Binding-site contacts:
Ligand atom C12 contacts residue PHE134 of chain 1.A at 4.0 Å (hydrophobic).
Ligand atom C16 contacts residue LEU372 of chain 1.A at 3.3 Å (hydrophobic).
Ligand atom C11 contacts residue ILE133 of chain 1.A at 3.6 Å (hydrophobic).
Ligand atom C12 contacts residue ILE133 of chain 1.A at 3.9 Å (hydrophobic).
Ligand atom C11 contacts residue HEM1 of chain 1.B at 3.7 Å.
Ligand atom C6 contacts residue THR310 of chain 1.A at 3.6 Å.
Ligand atom C5 contacts residue TRP224 of chain 1.A at 4.1 Å (hydrophobic).
Ligand atom C12 contacts residue ARG115 of chain 1.A at 3.9 Å.
Ligand atom C16 contacts residue LEU477 of chain 1.A at 3.8 Å (hydrophobic).
Ligand atom O1 contacts residue ASP309 of chain 1.A at 2.7 Å (salt-bridge).
Ligand atom C4 contacts residue THR310 of chain 1.A at 3.7 Å.
Ligand atom O2 contacts residue PHE134 of chain 1.A at 4.0 Å.
Ligand atom C5 contacts residue THR310 of chain 1.A at 3.6 Å.
Ligand atom C15 contacts residue LEU372 of chain 1.A at 3.5 Å (hydrophobic).
Ligand atom C7 contacts residue LEU477 of chain 1.A at 4.0 Å (hydrophobic).
Ligand atom O2 contacts residue MET374 of chain 1.A at 2.8 Å (h-bond).
Ligand atom O1 contacts residue TRP224 of chain 1.A at 3.6 Å.
Ligand atom C4 contacts residue ASP309 of chain 1.A at 3.7 Å.
Ligand atom C18 contacts residue HEM1 of chain 1.B at 3.5 Å.
Ligand atom C3 contacts residue ASP309 of chain 1.A at 3.6 Å.
Ligand atom C17 contacts residue MET374 of chain 1.A at 3.6 Å (hydrophobic).
Ligand atom C19 contacts residue HEM1 of chain 1.B at 3.5 Å.
Ligand atom C16 contacts residue MET374 of chain 1.A at 4.0 Å (hydrophobic).
Ligand atom C4 contacts residue TRP224 of chain 1.A at 3.8 Å (hydrophobic).
Ligand atom O2 contacts residue VAL373 of chain 1.A at 3.8 Å.
Ligand atom O2 contacts residue ARG115 of chain 1.A at 3.4 Å (salt-bridge).
Ligand atom C3 contacts residue TRP224 of chain 1.A at 3.8 Å (hydrophobic).
Ligand atom O1 contacts residue ALA306 of chain 1.A at 3.4 Å.
Ligand atom C19 contacts residue THR310 of chain 1.A at 3.8 Å.
Ligand atom C17 contacts residue PHE134 of chain 1.A at 4.1 Å (hydrophobic).
Ligand atom O1 contacts residue ILE305 of chain 1.A at 3.9 Å.
Ligand atom C2 contacts residue ALA306 of chain 1.A at 4.0 Å (hydrophobic).
Ligand atom C1 contacts residue ILE133 of chain 1.A at 3.8 Å (hydrophobic).
Ligand atom C3 contacts residue ALA306 of chain 1.A at 4.0 Å (hydrophobic).
Ligand atom C18 contacts residue LEU372 of chain 1.A at 3.6 Å (hydrophobic).
Ligand atom C1 contacts residue TRP224 of chain 1.A at 4.1 Å (hydrophobic).
Ligand atom C2 contacts residue ILE133 of chain 1.A at 4.0 Å (hydrophobic).
Ligand atom C15 contacts residue LEU477 of chain 1.A at 3.6 Å (hydrophobic).
Ligand atom C18 contacts residue VAL370 of chain 1.A at 3.5 Å (hydrophobic).
Ligand atom C17 contacts residue LEU372 of chain 1.A at 3.8 Å (hydrophobic).

Sequence of chain 1.A:
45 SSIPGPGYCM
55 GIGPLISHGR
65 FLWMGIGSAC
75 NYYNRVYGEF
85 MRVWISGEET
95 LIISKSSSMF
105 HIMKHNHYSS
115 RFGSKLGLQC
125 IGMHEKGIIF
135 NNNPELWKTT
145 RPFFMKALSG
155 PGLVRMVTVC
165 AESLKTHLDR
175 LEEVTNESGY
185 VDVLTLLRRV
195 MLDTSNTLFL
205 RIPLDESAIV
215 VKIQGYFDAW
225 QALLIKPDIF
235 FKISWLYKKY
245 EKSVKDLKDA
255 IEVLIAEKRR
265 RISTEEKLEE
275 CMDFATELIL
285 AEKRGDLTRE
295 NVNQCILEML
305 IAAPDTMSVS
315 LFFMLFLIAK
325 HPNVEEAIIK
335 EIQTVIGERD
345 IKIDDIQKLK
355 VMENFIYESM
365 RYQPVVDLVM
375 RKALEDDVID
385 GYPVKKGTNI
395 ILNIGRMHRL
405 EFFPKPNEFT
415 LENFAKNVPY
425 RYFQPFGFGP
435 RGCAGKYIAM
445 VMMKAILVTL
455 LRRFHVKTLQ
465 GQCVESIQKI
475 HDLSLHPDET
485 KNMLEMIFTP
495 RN

This small molecule binds to this protein.
Small molecule (SMILES): C[C@]12CCC(=O)C=C1CC[C@@H]1[C@@H]2CC[C@]2(C)C(=O)CC[C@@H]12